Sequence of chain 1.A:
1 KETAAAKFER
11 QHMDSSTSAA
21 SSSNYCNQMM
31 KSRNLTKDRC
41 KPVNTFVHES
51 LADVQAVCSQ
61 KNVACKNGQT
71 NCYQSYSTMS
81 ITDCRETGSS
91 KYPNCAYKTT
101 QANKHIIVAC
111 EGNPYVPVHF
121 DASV

A small-molecule ligand and the protein it binds are described below.
Small molecule (SMILES): CC1O[Rh+]2(O)(O)OC(C)O[Rh+]2(O)(O)O1

Binding-site contacts:
Ligand atom C4 contacts residue VAL124 of chain 1.A at 4.2 Å (hydrophobic).
Ligand atom O2 contacts residue HIS105 of chain 1.A at 3.2 Å (h-bond).
Ligand atom RH2 contacts residue HIS105 of chain 1.A at 2.2 Å.
Ligand atom O4 contacts residue HIS105 of chain 1.A at 3.0 Å (h-bond).
Ligand atom C1 contacts residue HIS105 of chain 1.A at 4.4 Å.
Ligand atom O4 contacts residue THR78 of chain 1.A at 3.2 Å.
Ligand atom O8 contacts residue HIS105 of chain 1.A at 3.1 Å (h-bond).
Ligand atom C3 contacts residue HIS105 of chain 1.A at 4.4 Å.
Ligand atom O5 contacts residue HIS105 of chain 1.A at 3.2 Å (h-bond).